The small molecule below binds the protein below.
Small molecule (SMILES): C[C@@](O)(CCOP(=O)(O)O)CC(=O)O

Sequence of chain 1.A:
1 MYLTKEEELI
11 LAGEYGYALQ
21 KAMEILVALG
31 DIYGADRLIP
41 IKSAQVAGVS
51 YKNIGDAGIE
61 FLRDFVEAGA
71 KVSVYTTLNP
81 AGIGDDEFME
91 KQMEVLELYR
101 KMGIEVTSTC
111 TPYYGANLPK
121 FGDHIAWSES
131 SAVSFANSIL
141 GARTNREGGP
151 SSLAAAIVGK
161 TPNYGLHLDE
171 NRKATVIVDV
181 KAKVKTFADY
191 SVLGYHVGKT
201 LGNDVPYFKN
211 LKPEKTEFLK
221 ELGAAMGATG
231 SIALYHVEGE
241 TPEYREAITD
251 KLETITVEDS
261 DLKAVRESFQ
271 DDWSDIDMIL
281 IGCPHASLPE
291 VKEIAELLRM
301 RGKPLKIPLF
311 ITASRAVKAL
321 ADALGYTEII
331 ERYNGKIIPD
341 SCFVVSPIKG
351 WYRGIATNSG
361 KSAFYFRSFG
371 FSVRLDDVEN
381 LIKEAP

Sequence of chain 1.B:
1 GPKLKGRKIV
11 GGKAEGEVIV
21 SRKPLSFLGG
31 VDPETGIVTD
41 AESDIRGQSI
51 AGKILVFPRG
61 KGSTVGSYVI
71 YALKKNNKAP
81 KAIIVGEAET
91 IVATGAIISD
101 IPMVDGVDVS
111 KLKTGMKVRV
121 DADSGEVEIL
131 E

Binding-site contacts:
Ligand atom C1 contacts residue LYS361 of chain 1.A at 3.8 Å.
Ligand atom P contacts residue VAL49 of chain 1.A at 3.8 Å.
Ligand atom O5 contacts residue ASN53 of chain 1.A at 2.8 Å (h-bond).
Ligand atom O3A contacts residue F3S1 of chain 1.D at 3.6 Å.
Ligand atom OP3 contacts residue GLY48 of chain 1.A at 3.6 Å.
Ligand atom O2 contacts residue SER130 of chain 1.A at 2.7 Å (h-bond).
Ligand atom OP2 contacts residue ASN79 of chain 1.A at 3.8 Å.
Ligand atom O1 contacts residue SER130 of chain 1.A at 2.8 Å (h-bond).
Ligand atom OP1 contacts residue ALA47 of chain 1.A at 3.2 Å.
Ligand atom C3A contacts residue TYR365 of chain 1.A at 3.8 Å (hydrophobic).
Ligand atom OP2 contacts residue PRO80 of chain 1.A at 2.6 Å (h-bond).
Ligand atom OP1 contacts residue GLY48 of chain 1.A at 2.8 Å (h-bond).
Ligand atom C1 contacts residue SER130 of chain 1.A at 3.3 Å.
Ligand atom C2 contacts residue GLU129 of chain 1.A at 3.2 Å.
Ligand atom OP1 contacts residue VAL49 of chain 1.A at 3.8 Å.
Ligand atom C4 contacts residue ASN53 of chain 1.A at 3.8 Å.
Ligand atom C1 contacts residue THR64 of chain 1.B at 3.6 Å.
Ligand atom O5 contacts residue VAL65 of chain 1.B at 3.8 Å.
Ligand atom OP3 contacts residue ASN53 of chain 1.A at 3.3 Å (h-bond).
Ligand atom OP3 contacts residue VAL49 of chain 1.A at 2.6 Å (h-bond).
Ligand atom O2 contacts residue GLU129 of chain 1.A at 3.5 Å (salt-bridge).
Ligand atom O3A contacts residue LYS361 of chain 1.A at 3.2 Å (salt-bridge).
Ligand atom O5 contacts residue VAL345 of chain 1.A at 3.5 Å.
Ligand atom O1 contacts residue THR64 of chain 1.B at 2.8 Å (h-bond).
Ligand atom C3A contacts residue SER63 of chain 1.B at 3.1 Å.
Ligand atom C1 contacts residue SER63 of chain 1.B at 3.6 Å.
Ligand atom C3 contacts residue GLU129 of chain 1.A at 3.7 Å.
Ligand atom OP3 contacts residue SER50 of chain 1.A at 2.8 Å (h-bond).
Ligand atom OP1 contacts residue ASN79 of chain 1.A at 2.9 Å (h-bond).
Ligand atom O2 contacts residue LYS361 of chain 1.A at 2.9 Å (salt-bridge).
Ligand atom C5 contacts residue ASN79 of chain 1.A at 3.6 Å.
Ligand atom P contacts residue ASN53 of chain 1.A at 3.7 Å.
Ligand atom C3 contacts residue SER63 of chain 1.B at 3.5 Å.
Ligand atom C1 contacts residue GLU129 of chain 1.A at 3.5 Å.
Ligand atom P contacts residue GLY48 of chain 1.A at 3.8 Å.
Ligand atom O1 contacts residue SER63 of chain 1.B at 3.7 Å.
Ligand atom C4 contacts residue VAL345 of chain 1.A at 3.7 Å (hydrophobic).
Ligand atom C2 contacts residue SER63 of chain 1.B at 3.2 Å.
Ligand atom O1 contacts residue GLU129 of chain 1.A at 3.6 Å.
Ligand atom O3A contacts residue GLU129 of chain 1.A at 3.0 Å (salt-bridge).